Sequence of chain 27.A:
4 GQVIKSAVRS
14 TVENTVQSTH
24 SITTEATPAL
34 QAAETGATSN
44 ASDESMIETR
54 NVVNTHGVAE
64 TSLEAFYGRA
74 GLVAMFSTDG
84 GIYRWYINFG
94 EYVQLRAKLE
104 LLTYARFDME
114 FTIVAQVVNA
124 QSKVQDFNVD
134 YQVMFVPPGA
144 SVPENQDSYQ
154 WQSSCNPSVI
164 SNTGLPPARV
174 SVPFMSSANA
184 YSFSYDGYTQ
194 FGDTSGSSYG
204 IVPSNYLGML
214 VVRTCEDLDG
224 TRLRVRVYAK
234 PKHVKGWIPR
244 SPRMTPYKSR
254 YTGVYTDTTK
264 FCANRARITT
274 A

Binding-site contacts:
Ligand atom O contacts residue ARG216 of chain 26.A at 2.9 Å (salt-bridge).
Ligand atom CA contacts residue CYS1 of chain 27.P at 2.4 Å (hydrophobic).
Ligand atom O contacts residue LEU75 of chain 27.A at 3.8 Å.
Ligand atom N contacts residue SER151 of chain 26.A at 3.5 Å (h-bond).
Ligand atom OXT contacts residue ARG216 of chain 26.A at 3.0 Å (salt-bridge).
Ligand atom O contacts residue MET78 of chain 27.A at 3.9 Å.
Ligand atom C contacts residue ARG216 of chain 26.A at 3.6 Å.
Ligand atom CA contacts residue GLN155 of chain 26.A at 4.3 Å.
Ligand atom N contacts residue MET78 of chain 27.A at 3.8 Å.
Ligand atom OXT contacts residue ASP150 of chain 26.A at 4.3 Å.
Ligand atom N contacts residue CYS1 of chain 27.P at 1.3 Å.
Ligand atom N contacts residue TYR152 of chain 26.A at 4.2 Å.
Ligand atom C contacts residue TRP154 of chain 26.A at 4.1 Å (hydrophobic).
Ligand atom CA contacts residue MET78 of chain 27.A at 4.0 Å (hydrophobic).
Ligand atom OXT contacts residue ARG229 of chain 27.A at 3.1 Å (salt-bridge).
Ligand atom OXT contacts residue MET78 of chain 27.A at 3.5 Å (h-bond).
Ligand atom O contacts residue TRP154 of chain 26.A at 4.1 Å.
Ligand atom C contacts residue ARG229 of chain 27.A at 3.7 Å.
Ligand atom C contacts residue CYS1 of chain 27.P at 3.7 Å (hydrophobic).
Ligand atom O contacts residue ARG229 of chain 27.A at 2.9 Å (salt-bridge).
Ligand atom C contacts residue MET78 of chain 27.A at 3.6 Å (hydrophobic).
Ligand atom CA contacts residue LEU75 of chain 27.A at 3.7 Å (hydrophobic).
Ligand atom N contacts residue ASP150 of chain 26.A at 3.4 Å (salt-bridge).
Ligand atom CA contacts residue TRP154 of chain 26.A at 4.3 Å (hydrophobic).
Ligand atom OXT contacts residue CYS1 of chain 27.P at 4.0 Å.
Ligand atom CA contacts residue SER151 of chain 26.A at 4.0 Å.
Ligand atom C contacts residue LEU75 of chain 27.A at 4.2 Å (hydrophobic).

This protein binds this small molecule.
Small molecule (SMILES): NCC(=O)O

Sequence of chain 26.A:
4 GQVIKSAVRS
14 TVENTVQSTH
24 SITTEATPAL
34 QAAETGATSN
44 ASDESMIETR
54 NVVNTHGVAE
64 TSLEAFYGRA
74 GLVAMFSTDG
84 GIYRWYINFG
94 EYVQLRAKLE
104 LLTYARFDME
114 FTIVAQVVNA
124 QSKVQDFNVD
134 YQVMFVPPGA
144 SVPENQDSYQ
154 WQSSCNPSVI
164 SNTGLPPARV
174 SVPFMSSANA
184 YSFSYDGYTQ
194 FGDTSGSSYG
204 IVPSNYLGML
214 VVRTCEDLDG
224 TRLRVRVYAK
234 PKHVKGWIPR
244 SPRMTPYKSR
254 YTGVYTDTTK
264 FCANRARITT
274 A